Binding-site contacts:
Ligand atom C6 contacts residue ASN485 of chain 4.A at 3.1 Å.
Ligand atom O5 contacts residue ASN485 of chain 4.A at 3.9 Å.
Ligand atom C5 contacts residue ASN485 of chain 4.A at 3.8 Å.
Ligand atom O6 contacts residue ASN485 of chain 4.A at 3.7 Å.
Ligand atom C2 contacts residue ASN485 of chain 4.A at 2.6 Å.
Ligand atom C3 contacts residue ASN485 of chain 4.A at 3.8 Å.
Ligand atom C3 contacts residue ARG465 of chain 4.A at 4.4 Å.
Ligand atom O3 contacts residue ARG465 of chain 4.A at 3.5 Å.
Ligand atom O3 contacts residue ASN485 of chain 4.A at 4.3 Å.
Ligand atom C7 contacts residue GLU482 of chain 4.A at 4.3 Å.
Ligand atom C7 contacts residue ARG465 of chain 4.A at 3.7 Å.
Ligand atom N2 contacts residue ASN485 of chain 4.A at 3.0 Å (h-bond).
Ligand atom O7 contacts residue ASN485 of chain 4.A at 3.8 Å.
Ligand atom C8 contacts residue GLU482 of chain 4.A at 3.7 Å.
Ligand atom O3 contacts residue ILE462 of chain 4.A at 4.2 Å.
Ligand atom C8 contacts residue LYS469 of chain 4.A at 3.8 Å.
Ligand atom C7 contacts residue ASN485 of chain 4.A at 3.5 Å.
Ligand atom N2 contacts residue ARG465 of chain 4.A at 4.2 Å.
Ligand atom O7 contacts residue ARG465 of chain 4.A at 3.4 Å.
Ligand atom C4 contacts residue ASN485 of chain 4.A at 3.9 Å.
Ligand atom O7 contacts residue SER466 of chain 4.A at 4.3 Å.
Ligand atom C1 contacts residue ASN485 of chain 4.A at 3.3 Å.
Ligand atom C8 contacts residue ARG465 of chain 4.A at 4.1 Å.

Sequence of chain 4.A:
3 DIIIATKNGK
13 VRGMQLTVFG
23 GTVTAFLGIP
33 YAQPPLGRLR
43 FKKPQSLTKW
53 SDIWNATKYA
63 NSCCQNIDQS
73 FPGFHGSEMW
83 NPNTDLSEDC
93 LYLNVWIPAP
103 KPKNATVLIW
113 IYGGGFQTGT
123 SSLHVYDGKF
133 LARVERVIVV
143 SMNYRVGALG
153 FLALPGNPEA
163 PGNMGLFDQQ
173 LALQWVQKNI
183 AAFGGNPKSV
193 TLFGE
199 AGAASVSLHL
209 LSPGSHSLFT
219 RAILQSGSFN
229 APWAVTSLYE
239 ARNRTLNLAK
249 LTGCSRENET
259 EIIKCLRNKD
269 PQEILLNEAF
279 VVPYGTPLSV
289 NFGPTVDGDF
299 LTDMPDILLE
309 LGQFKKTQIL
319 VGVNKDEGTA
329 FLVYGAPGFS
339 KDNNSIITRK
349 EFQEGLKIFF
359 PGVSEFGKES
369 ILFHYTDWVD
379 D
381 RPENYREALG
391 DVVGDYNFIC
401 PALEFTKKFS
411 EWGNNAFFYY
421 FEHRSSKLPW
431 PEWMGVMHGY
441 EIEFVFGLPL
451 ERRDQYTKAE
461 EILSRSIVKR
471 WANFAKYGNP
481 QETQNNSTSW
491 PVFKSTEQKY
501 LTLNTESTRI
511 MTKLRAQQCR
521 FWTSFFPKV

This protein binds this small molecule.
Small molecule (SMILES): CC(=O)N[C@@H]1[C@@H](O)[C@H](O)[C@@H](CO)O[C@H]1O